Sequence of chain 1.A:
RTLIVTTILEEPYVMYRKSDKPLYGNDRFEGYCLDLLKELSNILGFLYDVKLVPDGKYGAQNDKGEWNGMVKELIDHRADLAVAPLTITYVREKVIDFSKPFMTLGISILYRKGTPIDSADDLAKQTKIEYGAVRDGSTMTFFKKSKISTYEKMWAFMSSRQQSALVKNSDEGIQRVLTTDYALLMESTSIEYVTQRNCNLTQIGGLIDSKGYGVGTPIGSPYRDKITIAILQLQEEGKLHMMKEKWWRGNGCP

Binding-site contacts:
Ligand atom CD1 contacts residue TYR61 of chain 1.A at 3.5 Å (hydrophobic).
Ligand atom C contacts residue ARG95 of chain 1.A at 3.4 Å.
Ligand atom CG1 contacts residue GLU190 of chain 1.A at 4.0 Å.
Ligand atom OXT contacts residue THR90 of chain 1.A at 4.2 Å.
Ligand atom N contacts residue TYR216 of chain 1.A at 4.0 Å.
Ligand atom CD contacts residue PRO88 of chain 1.A at 3.2 Å (hydrophobic).
Ligand atom CD2 contacts residue TYR61 of chain 1.A at 3.5 Å (hydrophobic).
Ligand atom CD contacts residue TYR61 of chain 1.A at 3.7 Å (hydrophobic).
Ligand atom O contacts residue ARG95 of chain 1.A at 2.8 Å (salt-bridge).
Ligand atom N contacts residue GLU190 of chain 1.A at 2.8 Å (salt-bridge).
Ligand atom OD1 contacts residue GLU190 of chain 1.A at 3.9 Å.
Ligand atom O contacts residue PRO88 of chain 1.A at 3.5 Å (h-bond).
Ligand atom CA contacts residue THR90 of chain 1.A at 3.2 Å.
Ligand atom OD2 contacts residue THR142 of chain 1.A at 3.0 Å (h-bond).
Ligand atom CA contacts residue GLU190 of chain 1.A at 3.4 Å.
Ligand atom O contacts residue SER141 of chain 1.A at 3.9 Å.
Ligand atom C contacts residue THR90 of chain 1.A at 3.4 Å.
Ligand atom CD contacts residue GLU190 of chain 1.A at 3.6 Å.
Ligand atom OD1 contacts residue THR142 of chain 1.A at 2.7 Å (h-bond).
Ligand atom C contacts residue SER141 of chain 1.A at 3.4 Å.
Ligand atom CD2 contacts residue GOL1 of chain 1.H at 3.7 Å.
Ligand atom CG1 contacts residue THR142 of chain 1.A at 3.4 Å.
Ligand atom O contacts residue THR90 of chain 1.A at 3.0 Å (h-bond).
Ligand atom CB1 contacts residue GLU190 of chain 1.A at 3.6 Å.
Ligand atom O contacts residue TYR61 of chain 1.A at 3.8 Å.
Ligand atom CG contacts residue TYR61 of chain 1.A at 3.6 Å (hydrophobic).
Ligand atom OXT contacts residue ARG95 of chain 1.A at 2.9 Å (salt-bridge).
Ligand atom CG2 contacts residue TYR61 of chain 1.A at 3.6 Å (hydrophobic).
Ligand atom N contacts residue THR90 of chain 1.A at 3.1 Å (h-bond).
Ligand atom OD2 contacts residue SER141 of chain 1.A at 3.0 Å (h-bond).
Ligand atom OXT contacts residue SER141 of chain 1.A at 2.8 Å (h-bond).
Ligand atom O contacts residue LEU89 of chain 1.A at 3.8 Å.
Ligand atom OD2 contacts residue GLY140 of chain 1.A at 3.3 Å.
Ligand atom CB contacts residue GLU190 of chain 1.A at 4.1 Å.
Ligand atom OXT contacts residue GLY140 of chain 1.A at 3.8 Å.
Ligand atom CD2 contacts residue VAL137 of chain 1.A at 4.0 Å (hydrophobic).
Ligand atom CD1 contacts residue GLU13 of chain 1.A at 3.2 Å.
Ligand atom N contacts residue PRO88 of chain 1.A at 2.9 Å (h-bond).
Ligand atom CA contacts residue PRO88 of chain 1.A at 4.2 Å (hydrophobic).
Ligand atom CG1 contacts residue SER141 of chain 1.A at 4.1 Å.

A small-molecule ligand and the protein it binds are described below.
Small molecule (SMILES): C=C(C)[C@H]1CN[C@H](C(=O)O)[C@H]1CC(=O)O